Sequence of chain 1.A:
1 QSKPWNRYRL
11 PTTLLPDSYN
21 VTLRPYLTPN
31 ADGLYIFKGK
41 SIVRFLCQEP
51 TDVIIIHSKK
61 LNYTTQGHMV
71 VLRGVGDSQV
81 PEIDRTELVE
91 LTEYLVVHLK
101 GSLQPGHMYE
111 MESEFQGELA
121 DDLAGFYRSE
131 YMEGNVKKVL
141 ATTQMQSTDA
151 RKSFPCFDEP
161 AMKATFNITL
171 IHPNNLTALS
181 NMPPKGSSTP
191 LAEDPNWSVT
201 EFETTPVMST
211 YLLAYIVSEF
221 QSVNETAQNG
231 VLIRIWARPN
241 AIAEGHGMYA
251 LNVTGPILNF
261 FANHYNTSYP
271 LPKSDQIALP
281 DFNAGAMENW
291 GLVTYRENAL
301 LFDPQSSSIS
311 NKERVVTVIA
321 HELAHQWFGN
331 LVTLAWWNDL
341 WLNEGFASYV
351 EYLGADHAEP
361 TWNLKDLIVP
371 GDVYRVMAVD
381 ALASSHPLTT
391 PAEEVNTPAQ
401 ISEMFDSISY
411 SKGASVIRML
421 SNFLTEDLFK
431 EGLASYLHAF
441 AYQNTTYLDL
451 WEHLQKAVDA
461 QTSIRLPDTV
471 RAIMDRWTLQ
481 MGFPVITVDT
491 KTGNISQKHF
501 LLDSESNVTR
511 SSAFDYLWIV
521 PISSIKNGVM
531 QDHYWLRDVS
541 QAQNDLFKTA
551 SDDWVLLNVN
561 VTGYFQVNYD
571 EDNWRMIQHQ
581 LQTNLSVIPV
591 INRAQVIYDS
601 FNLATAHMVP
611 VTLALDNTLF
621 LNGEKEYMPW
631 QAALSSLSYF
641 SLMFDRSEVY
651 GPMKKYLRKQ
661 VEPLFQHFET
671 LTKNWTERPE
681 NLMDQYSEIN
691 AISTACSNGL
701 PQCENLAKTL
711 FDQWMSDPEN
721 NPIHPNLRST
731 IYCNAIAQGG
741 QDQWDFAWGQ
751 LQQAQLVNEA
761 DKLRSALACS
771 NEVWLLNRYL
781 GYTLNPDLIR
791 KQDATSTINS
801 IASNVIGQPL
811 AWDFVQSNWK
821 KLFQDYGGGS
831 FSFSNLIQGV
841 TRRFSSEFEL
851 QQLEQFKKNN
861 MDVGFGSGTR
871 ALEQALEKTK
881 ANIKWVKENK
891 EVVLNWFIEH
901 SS

The protein below binds the small molecule below.
Small molecule (SMILES): NCC(=O)O

Binding-site contacts:
Ligand atom N contacts residue MET287 of chain 1.A at 3.7 Å.
Ligand atom O contacts residue TYR410 of chain 1.A at 4.4 Å.
Ligand atom OXT contacts residue GLU344 of chain 1.A at 3.4 Å (salt-bridge).
Ligand atom N contacts residue GLN146 of chain 1.A at 3.4 Å (h-bond).
Ligand atom C contacts residue GLU288 of chain 1.A at 4.5 Å.
Ligand atom OXT contacts residue ZN1 of chain 1.X at 3.5 Å.
Ligand atom CA contacts residue GLU288 of chain 1.A at 3.7 Å.
Ligand atom N contacts residue TYR410 of chain 1.A at 4.1 Å.
Ligand atom N contacts residue GLU288 of chain 1.A at 2.8 Å (salt-bridge).
Ligand atom C contacts residue ZN1 of chain 1.X at 4.2 Å.
Ligand atom CA contacts residue TYR410 of chain 1.A at 4.1 Å (hydrophobic).
Ligand atom C contacts residue GLU344 of chain 1.A at 4.1 Å.
Ligand atom O contacts residue ALA286 of chain 1.A at 2.7 Å (h-bond).
Ligand atom N contacts residue GLU344 of chain 1.A at 2.9 Å (salt-bridge).
Ligand atom CA contacts residue MET287 of chain 1.A at 3.8 Å (hydrophobic).
Ligand atom C contacts residue ALA286 of chain 1.A at 3.4 Å (hydrophobic).
Ligand atom OXT contacts residue TYR410 of chain 1.A at 2.5 Å (h-bond).
Ligand atom O contacts residue ALA284 of chain 1.A at 4.3 Å.
Ligand atom CA contacts residue GLN146 of chain 1.A at 4.4 Å.
Ligand atom CA contacts residue GLU344 of chain 1.A at 4.1 Å.
Ligand atom N contacts residue ZN1 of chain 1.X at 4.1 Å.
Ligand atom CA contacts residue ALA286 of chain 1.A at 3.2 Å (hydrophobic).
Ligand atom O contacts residue GLU322 of chain 1.A at 3.7 Å.
Ligand atom C contacts residue GLU322 of chain 1.A at 4.5 Å.
Ligand atom N contacts residue ALA286 of chain 1.A at 4.4 Å.
Ligand atom C contacts residue TYR410 of chain 1.A at 3.4 Å (hydrophobic).
Ligand atom OXT contacts residue HIS321 of chain 1.A at 4.4 Å.